A small-molecule ligand and the protein it binds are described below.
Small molecule (SMILES): C=CC(=O)N1CC[C@H](n2nc(C#Cc3cc(OC)cc(OC)c3)c3c(N)ncnc32)C1

Sequence of chain 1.B:
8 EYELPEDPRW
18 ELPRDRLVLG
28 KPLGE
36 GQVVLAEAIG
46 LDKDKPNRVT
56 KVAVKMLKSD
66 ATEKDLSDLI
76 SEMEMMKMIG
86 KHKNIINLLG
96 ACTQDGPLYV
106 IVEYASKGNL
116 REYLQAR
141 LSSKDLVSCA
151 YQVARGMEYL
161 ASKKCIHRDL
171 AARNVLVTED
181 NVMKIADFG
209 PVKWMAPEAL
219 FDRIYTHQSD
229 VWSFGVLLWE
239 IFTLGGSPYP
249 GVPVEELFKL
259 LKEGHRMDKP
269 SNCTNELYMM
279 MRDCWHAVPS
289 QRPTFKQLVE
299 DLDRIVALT

Binding-site contacts:
Ligand atom C0N contacts residue ASP187 of chain 1.B at 3.2 Å.
Ligand atom C0E contacts residue ILE91 of chain 1.B at 4.0 Å (hydrophobic).
Ligand atom N08 contacts residue ALA110 of chain 1.B at 3.9 Å.
Ligand atom C0G contacts residue LEU176 of chain 1.B at 3.6 Å (hydrophobic).
Ligand atom C0A contacts residue LEU176 of chain 1.B at 3.4 Å (hydrophobic).
Ligand atom C0O contacts residue ILE91 of chain 1.B at 3.9 Å (hydrophobic).
Ligand atom C0L contacts residue TYR109 of chain 1.B at 3.6 Å (hydrophobic).
Ligand atom N05 contacts residue VAL107 of chain 1.B at 4.0 Å.
Ligand atom C0E contacts residue ASP187 of chain 1.B at 3.6 Å.
Ligand atom O02 contacts residue VAL107 of chain 1.B at 3.9 Å.
Ligand atom C0C contacts residue GLU77 of chain 1.B at 3.6 Å.
Ligand atom O02 contacts residue LYS60 of chain 1.B at 3.4 Å.
Ligand atom C0G contacts residue VAL38 of chain 1.B at 3.9 Å (hydrophobic).
Ligand atom C0O contacts residue ALA186 of chain 1.B at 4.0 Å (hydrophobic).
Ligand atom C0F contacts residue GLU108 of chain 1.B at 3.8 Å.
Ligand atom O01 contacts residue ILE91 of chain 1.B at 3.8 Å.
Ligand atom C0F contacts residue ALA110 of chain 1.B at 3.9 Å (hydrophobic).
Ligand atom C0V contacts residue ARG173 of chain 1.B at 3.9 Å.
Ligand atom C0R contacts residue VAL107 of chain 1.B at 3.8 Å (hydrophobic).
Ligand atom N06 contacts residue ALA110 of chain 1.B at 2.8 Å (h-bond).
Ligand atom O02 contacts residue GLU77 of chain 1.B at 3.9 Å.
Ligand atom C0H contacts residue LEU176 of chain 1.B at 3.9 Å (hydrophobic).
Ligand atom C0F contacts residue LEU176 of chain 1.B at 3.5 Å (hydrophobic).
Ligand atom C0K contacts residue LEU30 of chain 1.B at 3.5 Å (hydrophobic).
Ligand atom C0U contacts residue GLU77 of chain 1.B at 3.5 Å.
Ligand atom C0U contacts residue MET81 of chain 1.B at 3.8 Å (hydrophobic).
Ligand atom C0O contacts residue ASP187 of chain 1.B at 3.5 Å.
Ligand atom O01 contacts residue ALA186 of chain 1.B at 3.6 Å.
Ligand atom C0I contacts residue LEU30 of chain 1.B at 3.9 Å (hydrophobic).
Ligand atom N05 contacts residue LEU176 of chain 1.B at 3.8 Å.
Ligand atom C0U contacts residue VAL105 of chain 1.B at 3.8 Å (hydrophobic).
Ligand atom N08 contacts residue LEU30 of chain 1.B at 3.9 Å.
Ligand atom C0N contacts residue PHE188 of chain 1.B at 3.5 Å (hydrophobic).
Ligand atom N06 contacts residue TYR109 of chain 1.B at 3.6 Å.
Ligand atom N05 contacts residue ALA58 of chain 1.B at 3.5 Å.
Ligand atom C0F contacts residue ALA58 of chain 1.B at 3.8 Å (hydrophobic).
Ligand atom C0L contacts residue ALA110 of chain 1.B at 3.2 Å (hydrophobic).
Ligand atom O01 contacts residue ASP187 of chain 1.B at 2.9 Å (salt-bridge).
Ligand atom C0J contacts residue ASP187 of chain 1.B at 4.0 Å.
Ligand atom N05 contacts residue GLU108 of chain 1.B at 2.8 Å (salt-bridge).